Sequence of chain 1.A:
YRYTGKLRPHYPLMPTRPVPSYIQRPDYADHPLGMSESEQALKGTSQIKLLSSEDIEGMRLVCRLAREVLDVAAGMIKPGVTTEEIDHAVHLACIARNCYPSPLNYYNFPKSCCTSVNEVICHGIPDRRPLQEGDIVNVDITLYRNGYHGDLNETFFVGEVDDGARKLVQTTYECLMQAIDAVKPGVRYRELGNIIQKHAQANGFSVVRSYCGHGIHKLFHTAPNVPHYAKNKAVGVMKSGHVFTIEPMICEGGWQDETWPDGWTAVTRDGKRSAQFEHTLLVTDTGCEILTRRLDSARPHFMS

This small molecule binds to this protein.
Small molecule (SMILES): N[C@@H](c1ccccc1)P(=O)(O)O

Binding-site contacts:
Ligand atom P contacts residue CO1 of chain 1.B at 2.8 Å.
Ligand atom P contacts residue CO1 of chain 1.C at 3.1 Å.
Ligand atom O1 contacts residue HIS221 of chain 1.A at 2.4 Å (h-bond).
Ligand atom P contacts residue ASP140 of chain 1.A at 3.8 Å.
Ligand atom O contacts residue CO1 of chain 1.B at 3.9 Å.
Ligand atom C6 contacts residue HIS123 of chain 1.A at 3.1 Å.
Ligand atom O2 contacts residue ASP151 of chain 1.A at 3.5 Å (salt-bridge).
Ligand atom O2 contacts residue ASP140 of chain 1.A at 3.0 Å (salt-bridge).
Ligand atom O1 contacts residue HIS214 of chain 1.A at 3.0 Å (h-bond).
Ligand atom C5 contacts residue HIS123 of chain 1.A at 3.7 Å.
Ligand atom C1 contacts residue HIS123 of chain 1.A at 3.7 Å.
Ligand atom P contacts residue HIS221 of chain 1.A at 3.9 Å.
Ligand atom O2 contacts residue GLU278 of chain 1.A at 2.8 Å (salt-bridge).
Ligand atom C5 contacts residue HIS221 of chain 1.A at 3.8 Å.
Ligand atom N contacts residue THR142 of chain 1.A at 3.1 Å (h-bond).
Ligand atom C3 contacts residue PHE220 of chain 1.A at 3.9 Å (hydrophobic).
Ligand atom O1 contacts residue CO1 of chain 1.B at 2.4 Å.
Ligand atom C1 contacts residue PHE220 of chain 1.A at 3.8 Å (hydrophobic).
Ligand atom N contacts residue ASP151 of chain 1.A at 3.1 Å (salt-bridge).
Ligand atom O1 contacts residue GLU247 of chain 1.A at 3.6 Å.
Ligand atom O contacts residue GLU247 of chain 1.A at 3.6 Å (salt-bridge).
Ligand atom N contacts residue PHE220 of chain 1.A at 3.8 Å.
Ligand atom O contacts residue HIS123 of chain 1.A at 2.8 Å (h-bond).
Ligand atom C2 contacts residue PHE220 of chain 1.A at 3.7 Å (hydrophobic).
Ligand atom C3 contacts residue PRO103 of chain 1.A at 3.6 Å (hydrophobic).
Ligand atom C contacts residue CO1 of chain 1.C at 3.0 Å.
Ligand atom N contacts residue ASP140 of chain 1.A at 3.0 Å (salt-bridge).
Ligand atom O2 contacts residue CO1 of chain 1.B at 2.2 Å.
Ligand atom C4 contacts residue TYR106 of chain 1.A at 3.8 Å (hydrophobic).
Ligand atom C3 contacts residue CYS114 of chain 1.A at 3.8 Å (hydrophobic).
Ligand atom N contacts residue CO1 of chain 1.C at 2.3 Å.
Ligand atom O2 contacts residue GLU247 of chain 1.A at 2.5 Å (salt-bridge).
Ligand atom P contacts residue GLU247 of chain 1.A at 3.6 Å.
Ligand atom O1 contacts residue ASP151 of chain 1.A at 3.4 Å (salt-bridge).
Ligand atom O2 contacts residue CO1 of chain 1.C at 2.1 Å.
Ligand atom O1 contacts residue CO1 of chain 1.C at 3.9 Å.
Ligand atom C2 contacts residue CYS114 of chain 1.A at 3.5 Å (hydrophobic).
Ligand atom P contacts residue ASP151 of chain 1.A at 3.9 Å.
Ligand atom C6 contacts residue HIS221 of chain 1.A at 3.6 Å.
Ligand atom C contacts residue ASP140 of chain 1.A at 3.4 Å.